Sequence of chain 1.E:
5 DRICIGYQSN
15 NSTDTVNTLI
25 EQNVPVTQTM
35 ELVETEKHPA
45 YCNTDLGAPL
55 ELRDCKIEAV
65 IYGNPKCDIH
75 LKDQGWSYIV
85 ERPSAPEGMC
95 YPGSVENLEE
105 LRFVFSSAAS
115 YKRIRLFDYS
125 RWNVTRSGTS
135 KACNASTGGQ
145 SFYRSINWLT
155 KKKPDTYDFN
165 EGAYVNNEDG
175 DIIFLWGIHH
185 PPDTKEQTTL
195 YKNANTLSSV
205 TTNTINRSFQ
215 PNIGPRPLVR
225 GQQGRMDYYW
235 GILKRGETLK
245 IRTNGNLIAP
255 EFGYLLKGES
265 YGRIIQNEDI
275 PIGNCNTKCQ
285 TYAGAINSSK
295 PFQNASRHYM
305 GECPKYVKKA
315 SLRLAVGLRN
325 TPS

Binding-site contacts:
Ligand atom N2 contacts residue ASN127 of chain 1.E at 3.0 Å (h-bond).
Ligand atom C2 contacts residue ASN127 of chain 1.E at 2.4 Å.
Ligand atom C1 contacts residue ASN164 of chain 1.E at 4.4 Å.
Ligand atom C8 contacts residue TRP126 of chain 1.E at 3.5 Å (hydrophobic).
Ligand atom N2 contacts residue ARG125 of chain 1.E at 4.0 Å.
Ligand atom O7 contacts residue GLU165 of chain 1.E at 3.1 Å (salt-bridge).
Ligand atom C6 contacts residue ASN127 of chain 1.E at 4.4 Å.
Ligand atom O7 contacts residue ASN127 of chain 1.E at 4.2 Å.
Ligand atom C8 contacts residue ASN164 of chain 1.E at 4.0 Å.
Ligand atom C7 contacts residue ASN127 of chain 1.E at 3.8 Å.
Ligand atom C7 contacts residue ASN164 of chain 1.E at 3.5 Å.
Ligand atom C7 contacts residue ARG125 of chain 1.E at 4.5 Å.
Ligand atom C2 contacts residue ASN164 of chain 1.E at 4.3 Å.
Ligand atom C1 contacts residue ASN127 of chain 1.E at 1.4 Å.
Ligand atom C5 contacts residue ASN127 of chain 1.E at 3.5 Å.
Ligand atom C7 contacts residue GLU165 of chain 1.E at 3.6 Å.
Ligand atom C4 contacts residue ASN127 of chain 1.E at 4.1 Å.
Ligand atom O7 contacts residue ASN164 of chain 1.E at 3.4 Å.
Ligand atom C8 contacts residue GLU165 of chain 1.E at 3.3 Å.
Ligand atom C3 contacts residue ASN127 of chain 1.E at 3.7 Å.
Ligand atom N2 contacts residue ASN164 of chain 1.E at 3.9 Å.
Ligand atom C8 contacts residue ARG125 of chain 1.E at 3.9 Å.
Ligand atom O5 contacts residue ASN127 of chain 1.E at 2.1 Å (h-bond).

This small molecule binds to this protein.
Small molecule (SMILES): CC(=O)N[C@@H]1[C@@H](O)[C@H](O)[C@@H](CO)O[C@H]1O